A protein and the small-molecule ligand that binds it are described below.
Small molecule (SMILES): CC(=O)N[C@H]1[C@H](O[C@H]2[C@H](O)[C@@H](NC(C)=O)CO[C@@H]2CO)O[C@H](CO)[C@@H](O)[C@@H]1O

Sequence of chain 1.A:
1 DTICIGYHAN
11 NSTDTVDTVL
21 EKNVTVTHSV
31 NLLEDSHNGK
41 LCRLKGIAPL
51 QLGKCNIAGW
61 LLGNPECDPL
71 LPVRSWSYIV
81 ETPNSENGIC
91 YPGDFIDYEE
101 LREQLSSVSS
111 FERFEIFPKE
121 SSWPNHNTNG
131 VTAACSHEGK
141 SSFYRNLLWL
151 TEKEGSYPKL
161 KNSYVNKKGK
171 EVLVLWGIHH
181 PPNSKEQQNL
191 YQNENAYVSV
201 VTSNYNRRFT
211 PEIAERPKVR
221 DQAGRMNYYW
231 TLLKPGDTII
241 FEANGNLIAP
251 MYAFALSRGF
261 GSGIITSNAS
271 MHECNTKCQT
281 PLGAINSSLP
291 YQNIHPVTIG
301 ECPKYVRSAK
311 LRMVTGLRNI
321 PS

Binding-site contacts:
Ligand atom N2 contacts residue ASN23 of chain 1.A at 2.8 Å (h-bond).
Ligand atom C2 contacts residue ASN23 of chain 1.A at 2.3 Å.
Ligand atom C8 contacts residue THR13 of chain 1.A at 4.0 Å.
Ligand atom C6 contacts residue THR25 of chain 1.A at 3.7 Å.
Ligand atom O7 contacts residue ASN23 of chain 1.A at 2.6 Å (h-bond).
Ligand atom O6 contacts residue THR15 of chain 1.A at 3.2 Å.
Ligand atom C8 contacts residue ASN23 of chain 1.A at 4.2 Å.
Ligand atom C7 contacts residue ASN23 of chain 1.A at 2.9 Å.
Ligand atom O6 contacts residue THR25 of chain 1.A at 2.6 Å (h-bond).
Ligand atom O5 contacts residue ASN23 of chain 1.A at 2.3 Å (h-bond).
Ligand atom O5 contacts residue THR15 of chain 1.A at 4.2 Å.
Ligand atom C4 contacts residue ASN23 of chain 1.A at 4.2 Å.
Ligand atom C1 contacts residue ASN23 of chain 1.A at 1.5 Å.
Ligand atom C6 contacts residue THR15 of chain 1.A at 4.3 Å.
Ligand atom C3 contacts residue ASN23 of chain 1.A at 3.7 Å.
Ligand atom C5 contacts residue ASN23 of chain 1.A at 3.7 Å.
Ligand atom C5 contacts residue THR15 of chain 1.A at 4.3 Å.